Binding-site contacts:
Ligand atom C3 contacts residue ASN93 of chain 1.C at 3.7 Å.
Ligand atom O5 contacts residue VAL91 of chain 1.C at 4.0 Å.
Ligand atom C8 contacts residue ARG96 of chain 1.C at 3.8 Å.
Ligand atom C1 contacts residue PHE107 of chain 1.C at 4.4 Å (hydrophobic).
Ligand atom C4 contacts residue ASN93 of chain 1.C at 4.0 Å.
Ligand atom C5 contacts residue ASN93 of chain 1.C at 3.6 Å.
Ligand atom O5 contacts residue ASN93 of chain 1.C at 2.2 Å (h-bond).
Ligand atom N2 contacts residue ASN93 of chain 1.C at 3.0 Å (h-bond).
Ligand atom C7 contacts residue ASN93 of chain 1.C at 4.1 Å.
Ligand atom C2 contacts residue ASN93 of chain 1.C at 2.4 Å.
Ligand atom C6 contacts residue VAL91 of chain 1.C at 4.2 Å (hydrophobic).
Ligand atom C6 contacts residue PHE107 of chain 1.C at 4.1 Å (hydrophobic).
Ligand atom C1 contacts residue ASN93 of chain 1.C at 1.5 Å.
Ligand atom C5 contacts residue PHE107 of chain 1.C at 4.2 Å (hydrophobic).
Ligand atom C8 contacts residue ASN93 of chain 1.C at 4.4 Å.
Ligand atom O5 contacts residue PHE107 of chain 1.C at 4.0 Å.

A protein and the small-molecule ligand that binds it are described below.
Small molecule (SMILES): CC(=O)N[C@@H]1[C@@H](O)[C@H](O)[C@@H](CO)O[C@H]1O

Sequence of chain 1.C:
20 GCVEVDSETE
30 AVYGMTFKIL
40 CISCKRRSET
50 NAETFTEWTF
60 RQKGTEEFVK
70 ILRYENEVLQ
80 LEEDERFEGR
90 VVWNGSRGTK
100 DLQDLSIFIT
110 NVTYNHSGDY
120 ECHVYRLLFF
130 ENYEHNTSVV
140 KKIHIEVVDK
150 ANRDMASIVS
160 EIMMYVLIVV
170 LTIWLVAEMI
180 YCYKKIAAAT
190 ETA